Sequence of chain 1.A:
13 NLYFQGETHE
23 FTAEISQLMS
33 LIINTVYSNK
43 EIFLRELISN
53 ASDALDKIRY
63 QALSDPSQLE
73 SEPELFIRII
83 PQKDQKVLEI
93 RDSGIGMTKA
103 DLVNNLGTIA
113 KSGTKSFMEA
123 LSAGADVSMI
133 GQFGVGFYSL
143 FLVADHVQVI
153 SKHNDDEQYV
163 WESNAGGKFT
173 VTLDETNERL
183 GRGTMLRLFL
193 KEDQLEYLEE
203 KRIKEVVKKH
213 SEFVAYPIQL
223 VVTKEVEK

A small-molecule ligand and the protein it binds are described below.
Small molecule (SMILES): CCNC(=O)c1noc(-c2cc(C(C)C)c(O)cc2O)c1-c1ccc(CN2CCOCC2)cc1

Binding-site contacts:
Ligand atom N10 contacts residue MET99 of chain 1.A at 3.8 Å.
Ligand atom C31 contacts residue ASN52 of chain 1.A at 3.9 Å.
Ligand atom C4 contacts residue ALA56 of chain 1.A at 3.8 Å (hydrophobic).
Ligand atom N1 contacts residue ILE97 of chain 1.A at 3.9 Å.
Ligand atom O33 contacts residue ALA56 of chain 1.A at 3.3 Å.
Ligand atom C15 contacts residue LEU188 of chain 1.A at 3.8 Å (hydrophobic).
Ligand atom C19 contacts residue ASN107 of chain 1.A at 3.4 Å.
Ligand atom N1 contacts residue MET99 of chain 1.A at 3.5 Å.
Ligand atom O9 contacts residue LYS59 of chain 1.A at 2.8 Å (salt-bridge).
Ligand atom O5 contacts residue ALA56 of chain 1.A at 3.8 Å.
Ligand atom C22 contacts residue ASN52 of chain 1.A at 3.5 Å.
Ligand atom N10 contacts residue GLY98 of chain 1.A at 3.2 Å (h-bond).
Ligand atom O33 contacts residue THR186 of chain 1.A at 3.6 Å.
Ligand atom C2 contacts residue MET99 of chain 1.A at 3.8 Å (hydrophobic).
Ligand atom C8 contacts residue ILE97 of chain 1.A at 3.7 Å (hydrophobic).
Ligand atom N1 contacts residue GLY98 of chain 1.A at 3.4 Å (h-bond).
Ligand atom C18 contacts residue ASN107 of chain 1.A at 3.5 Å.
Ligand atom N1 contacts residue ALA56 of chain 1.A at 3.8 Å.
Ligand atom N10 contacts residue ILE97 of chain 1.A at 3.5 Å.
Ligand atom C17 contacts residue THR186 of chain 1.A at 3.8 Å.
Ligand atom O5 contacts residue MET99 of chain 1.A at 3.7 Å.
Ligand atom C13 contacts residue MET99 of chain 1.A at 3.8 Å (hydrophobic).
Ligand atom C28 contacts residue PHE135 of chain 1.A at 3.3 Å (hydrophobic).
Ligand atom O27 contacts residue GLY136 of chain 1.A at 3.6 Å.
Ligand atom N1 contacts residue THR186 of chain 1.A at 3.9 Å.
Ligand atom O5 contacts residue THR186 of chain 1.A at 2.9 Å (h-bond).
Ligand atom C26 contacts residue ASN52 of chain 1.A at 3.6 Å.
Ligand atom C21 contacts residue ASN52 of chain 1.A at 3.8 Å.
Ligand atom O34 contacts residue ASN52 of chain 1.A at 3.9 Å.
Ligand atom O33 contacts residue ALA53 of chain 1.A at 3.8 Å.
Ligand atom C16 contacts residue ASP94 of chain 1.A at 3.5 Å.
Ligand atom C29 contacts residue PHE135 of chain 1.A at 3.8 Å (hydrophobic).
Ligand atom C3 contacts residue ALA56 of chain 1.A at 3.8 Å (hydrophobic).
Ligand atom C4 contacts residue MET99 of chain 1.A at 3.8 Å (hydrophobic).
Ligand atom O33 contacts residue ASP94 of chain 1.A at 2.6 Å (salt-bridge).
Ligand atom C4 contacts residue THR186 of chain 1.A at 3.8 Å.
Ligand atom C2 contacts residue ALA56 of chain 1.A at 3.8 Å (hydrophobic).
Ligand atom C12 contacts residue ASP103 of chain 1.A at 3.2 Å.
Ligand atom C17 contacts residue ASP94 of chain 1.A at 3.5 Å.
Ligand atom O34 contacts residue LEU188 of chain 1.A at 3.5 Å.